Sequence of chain 1.A:
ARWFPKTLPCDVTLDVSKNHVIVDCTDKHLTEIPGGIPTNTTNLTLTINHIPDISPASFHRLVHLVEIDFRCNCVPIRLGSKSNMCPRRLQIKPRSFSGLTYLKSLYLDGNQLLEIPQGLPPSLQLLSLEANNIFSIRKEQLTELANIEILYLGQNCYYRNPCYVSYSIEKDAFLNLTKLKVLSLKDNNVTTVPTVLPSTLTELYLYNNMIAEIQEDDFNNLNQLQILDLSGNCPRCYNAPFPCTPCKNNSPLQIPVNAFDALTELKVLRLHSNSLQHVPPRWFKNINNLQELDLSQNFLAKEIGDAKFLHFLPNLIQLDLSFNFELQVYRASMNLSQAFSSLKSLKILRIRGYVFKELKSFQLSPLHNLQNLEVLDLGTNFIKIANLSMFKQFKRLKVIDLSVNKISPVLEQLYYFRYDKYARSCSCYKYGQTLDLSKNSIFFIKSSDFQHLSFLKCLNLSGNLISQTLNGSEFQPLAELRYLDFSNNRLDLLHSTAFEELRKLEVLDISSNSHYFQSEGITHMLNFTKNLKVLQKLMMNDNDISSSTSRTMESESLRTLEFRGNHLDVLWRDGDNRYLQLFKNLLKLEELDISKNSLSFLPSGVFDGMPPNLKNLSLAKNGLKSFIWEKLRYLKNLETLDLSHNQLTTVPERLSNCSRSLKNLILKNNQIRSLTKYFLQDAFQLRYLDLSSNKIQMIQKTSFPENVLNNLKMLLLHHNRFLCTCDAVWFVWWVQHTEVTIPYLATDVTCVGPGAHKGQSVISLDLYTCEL

Binding-site contacts:
Ligand atom N3 contacts residue PHE386 of chain 1.B at 3.6 Å.
Ligand atom C10 contacts residue VAL359 of chain 1.B at 3.9 Å (hydrophobic).
Ligand atom N4 contacts residue THR564 of chain 1.A at 3.4 Å (h-bond).
Ligand atom C20 contacts residue TYR334 of chain 1.B at 3.9 Å (hydrophobic).
Ligand atom C2 contacts residue PHE386 of chain 1.B at 3.6 Å (hydrophobic).
Ligand atom N1 contacts residue PHE386 of chain 1.B at 3.2 Å.
Ligand atom C5 contacts residue ASP533 of chain 1.A at 3.7 Å.
Ligand atom C7 contacts residue PHE386 of chain 1.B at 3.8 Å (hydrophobic).
Ligand atom C15 contacts residue LEU535 of chain 1.A at 3.8 Å (hydrophobic).
Ligand atom N4 contacts residue ILE563 of chain 1.A at 3.2 Å.
Ligand atom N1 contacts residue LEU535 of chain 1.A at 3.9 Å.
Ligand atom C1 contacts residue PHE386 of chain 1.B at 3.2 Å (hydrophobic).
Ligand atom C3 contacts residue THR510 of chain 1.A at 3.5 Å.
Ligand atom C9 contacts residue VAL359 of chain 1.B at 3.8 Å (hydrophobic).
Ligand atom C9 contacts residue GLY562 of chain 1.A at 3.6 Å.
Ligand atom C15 contacts residue TYR334 of chain 1.B at 3.5 Å (hydrophobic).
Ligand atom N contacts residue PHE386 of chain 1.B at 3.6 Å.
Ligand atom C8 contacts residue GLY562 of chain 1.A at 3.2 Å.
Ligand atom O contacts residue LYS410 of chain 1.B at 3.4 Å.
Ligand atom C3 contacts residue ASP533 of chain 1.A at 3.6 Å.
Ligand atom C5 contacts residue PHE386 of chain 1.B at 3.4 Å (hydrophobic).
Ligand atom O contacts residue THR510 of chain 1.A at 3.0 Å.
Ligand atom C4 contacts residue THR564 of chain 1.A at 3.7 Å.
Ligand atom C1 contacts residue LEU535 of chain 1.A at 3.8 Å (hydrophobic).
Ligand atom C6 contacts residue THR564 of chain 1.A at 3.8 Å.
Ligand atom N1 contacts residue ASP533 of chain 1.A at 3.0 Å (salt-bridge).
Ligand atom C5 contacts residue LEU535 of chain 1.A at 3.9 Å (hydrophobic).
Ligand atom C4 contacts residue PHE386 of chain 1.B at 3.8 Å (hydrophobic).
Ligand atom N3 contacts residue THR564 of chain 1.A at 3.1 Å (h-bond).
Ligand atom N2 contacts residue PHE386 of chain 1.B at 3.5 Å.
Ligand atom C3 contacts residue PHE386 of chain 1.B at 3.5 Å (hydrophobic).
Ligand atom O contacts residue ASP533 of chain 1.A at 3.3 Å (salt-bridge).
Ligand atom C9 contacts residue PHE329 of chain 1.B at 3.8 Å (hydrophobic).
Ligand atom C contacts residue PHE386 of chain 1.B at 3.5 Å (hydrophobic).
Ligand atom C contacts residue LEU535 of chain 1.A at 3.8 Å (hydrophobic).
Ligand atom C4 contacts residue LEU535 of chain 1.A at 3.8 Å (hydrophobic).
Ligand atom N1 contacts residue THR510 of chain 1.A at 3.5 Å.
Ligand atom N3 contacts residue LEU535 of chain 1.A at 3.8 Å.
Ligand atom N4 contacts residue ASP533 of chain 1.A at 2.6 Å (salt-bridge).
Ligand atom O1 contacts residue THR564 of chain 1.A at 2.9 Å (h-bond).

A protein and the small-molecule ligand that binds it are described below.
Small molecule (SMILES): CCCCOc1nc(N)c2c(n1)N(Cc1cccc(CN3CCCC3)c1)CC(=O)N2

Sequence of chain 1.B:
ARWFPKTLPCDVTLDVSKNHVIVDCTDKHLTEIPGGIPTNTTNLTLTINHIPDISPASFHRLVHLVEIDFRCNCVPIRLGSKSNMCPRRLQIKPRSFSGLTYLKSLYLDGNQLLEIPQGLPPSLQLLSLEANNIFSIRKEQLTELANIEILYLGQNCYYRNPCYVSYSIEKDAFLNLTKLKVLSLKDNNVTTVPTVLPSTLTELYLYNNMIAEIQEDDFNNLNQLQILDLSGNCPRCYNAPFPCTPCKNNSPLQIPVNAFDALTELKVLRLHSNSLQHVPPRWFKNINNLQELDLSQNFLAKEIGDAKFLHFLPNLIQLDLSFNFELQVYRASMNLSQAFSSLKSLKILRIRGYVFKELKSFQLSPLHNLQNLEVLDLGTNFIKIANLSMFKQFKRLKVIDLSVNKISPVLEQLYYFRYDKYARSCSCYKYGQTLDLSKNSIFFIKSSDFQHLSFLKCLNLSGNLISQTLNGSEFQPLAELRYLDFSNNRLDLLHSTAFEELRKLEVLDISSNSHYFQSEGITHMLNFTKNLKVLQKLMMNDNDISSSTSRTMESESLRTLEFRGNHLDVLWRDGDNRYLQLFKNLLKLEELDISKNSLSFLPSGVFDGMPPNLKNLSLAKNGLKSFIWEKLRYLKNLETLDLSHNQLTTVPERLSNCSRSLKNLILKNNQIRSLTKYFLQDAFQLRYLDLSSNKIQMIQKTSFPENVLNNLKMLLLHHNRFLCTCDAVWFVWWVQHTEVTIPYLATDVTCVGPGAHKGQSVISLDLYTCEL